Binding-site contacts:
Ligand atom CL contacts residue LYS331 of chain 1.W at 3.7 Å.
Ligand atom NAR contacts residue VAL380 of chain 1.W at 2.9 Å (h-bond).
Ligand atom OAO contacts residue PRO263 of chain 1.W at 3.5 Å.
Ligand atom CAB contacts residue ILE377 of chain 1.W at 3.1 Å (hydrophobic).
Ligand atom CAT contacts residue ALA383 of chain 1.W at 3.3 Å (hydrophobic).
Ligand atom CAJ contacts residue VAL380 of chain 1.W at 3.3 Å (hydrophobic).
Ligand atom CAQ contacts residue PRO379 of chain 1.W at 2.7 Å (hydrophobic).
Ligand atom CAV contacts residue ASP456 of chain 1.W at 3.7 Å.
Ligand atom CAJ contacts residue PRO379 of chain 1.W at 2.8 Å (hydrophobic).
Ligand atom CAQ contacts residue VAL380 of chain 1.W at 3.4 Å (hydrophobic).
Ligand atom CAF contacts residue ILE377 of chain 1.W at 3.7 Å (hydrophobic).
Ligand atom NAK contacts residue PRO379 of chain 1.W at 2.4 Å.
Ligand atom CAC contacts residue ILE377 of chain 1.W at 3.4 Å (hydrophobic).
Ligand atom OAO contacts residue LEU256 of chain 1.W at 3.5 Å.
Ligand atom NAK contacts residue VAL380 of chain 1.W at 2.4 Å (h-bond).
Ligand atom CAE contacts residue TYR365 of chain 1.W at 3.7 Å (hydrophobic).
Ligand atom CAW contacts residue ASP456 of chain 1.W at 2.9 Å.
Ligand atom CAF contacts residue ILE329 of chain 1.W at 3.7 Å (hydrophobic).
Ligand atom CL contacts residue ILE377 of chain 1.W at 3.4 Å.
Ligand atom CAD contacts residue ILE377 of chain 1.W at 3.8 Å (hydrophobic).
Ligand atom CAC contacts residue TYR365 of chain 1.W at 3.9 Å (hydrophobic).
Ligand atom SAP contacts residue PRO379 of chain 1.W at 3.6 Å.
Ligand atom OAO contacts residue LYS331 of chain 1.W at 3.4 Å (salt-bridge).
Ligand atom CAE contacts residue GLU378 of chain 1.W at 3.4 Å.
Ligand atom CAH contacts residue ILE329 of chain 1.W at 3.4 Å (hydrophobic).
Ligand atom CAE contacts residue ILE377 of chain 1.W at 3.6 Å (hydrophobic).
Ligand atom CAE contacts residue VAL380 of chain 1.W at 3.5 Å (hydrophobic).
Ligand atom CAE contacts residue PRO379 of chain 1.W at 3.1 Å (hydrophobic).
Ligand atom CAG contacts residue ILE329 of chain 1.W at 2.8 Å (hydrophobic).
Ligand atom OAO contacts residue ILE329 of chain 1.W at 3.4 Å.
Ligand atom CAI contacts residue ILE329 of chain 1.W at 3.3 Å (hydrophobic).
Ligand atom CAV contacts residue LYS331 of chain 1.W at 3.2 Å.
Ligand atom NAU contacts residue LYS331 of chain 1.W at 3.6 Å (salt-bridge).
Ligand atom SAP contacts residue ILE329 of chain 1.W at 3.2 Å.
Ligand atom CAI contacts residue PRO379 of chain 1.W at 3.8 Å (hydrophobic).
Ligand atom CAS contacts residue VAL380 of chain 1.W at 3.7 Å (hydrophobic).
Ligand atom SAN contacts residue LYS331 of chain 1.W at 2.9 Å (salt-bridge).
Ligand atom OAX contacts residue ASP456 of chain 1.W at 3.7 Å.
Ligand atom OAM contacts residue LYS331 of chain 1.W at 1.6 Å (salt-bridge).
Ligand atom NAR contacts residue PRO379 of chain 1.W at 3.1 Å.

Sequence of chain 1.W:
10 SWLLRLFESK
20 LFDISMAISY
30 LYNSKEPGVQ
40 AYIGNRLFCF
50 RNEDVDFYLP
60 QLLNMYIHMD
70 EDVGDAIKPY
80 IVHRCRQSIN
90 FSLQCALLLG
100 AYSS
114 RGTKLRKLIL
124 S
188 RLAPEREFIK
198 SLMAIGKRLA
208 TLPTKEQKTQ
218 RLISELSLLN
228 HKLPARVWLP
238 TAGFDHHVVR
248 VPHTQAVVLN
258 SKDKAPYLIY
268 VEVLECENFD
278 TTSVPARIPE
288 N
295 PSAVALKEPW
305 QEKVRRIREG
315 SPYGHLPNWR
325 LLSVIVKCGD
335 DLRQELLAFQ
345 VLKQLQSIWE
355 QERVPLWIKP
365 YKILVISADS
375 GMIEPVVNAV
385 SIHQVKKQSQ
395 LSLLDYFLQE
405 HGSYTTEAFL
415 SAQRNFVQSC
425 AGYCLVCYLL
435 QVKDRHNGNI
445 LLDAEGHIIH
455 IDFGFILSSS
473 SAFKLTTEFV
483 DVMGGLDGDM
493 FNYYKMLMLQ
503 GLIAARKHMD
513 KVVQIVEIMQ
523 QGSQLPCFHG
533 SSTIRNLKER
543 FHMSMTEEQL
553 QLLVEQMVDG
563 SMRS

The small molecule below binds the protein below.
Small molecule (SMILES): CC(=O)N=c1[nH]c(C)c(-c2ccc(Cl)c(S(=O)(=O)NCCO)c2)s1